The protein below binds the small molecule below.
Small molecule (SMILES): CC(=O)N[C@@H]1[C@@H](O)[C@H](O)[C@@H](CO)O[C@H]1O

Sequence of chain 1.A:
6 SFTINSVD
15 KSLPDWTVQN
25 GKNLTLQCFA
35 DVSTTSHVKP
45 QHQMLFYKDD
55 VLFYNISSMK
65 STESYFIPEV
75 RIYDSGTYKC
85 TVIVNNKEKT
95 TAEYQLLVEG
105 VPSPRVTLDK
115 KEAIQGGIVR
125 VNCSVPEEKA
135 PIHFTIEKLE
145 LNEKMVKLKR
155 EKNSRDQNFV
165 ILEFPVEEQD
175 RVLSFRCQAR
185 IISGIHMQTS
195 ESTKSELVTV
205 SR

Binding-site contacts:
Ligand atom C8 contacts residue ASN27 of chain 1.A at 4.2 Å.
Ligand atom O6 contacts residue PHE70 of chain 1.A at 3.8 Å.
Ligand atom O6 contacts residue ASN27 of chain 1.A at 4.5 Å.
Ligand atom C7 contacts residue ASN27 of chain 1.A at 2.9 Å.
Ligand atom C5 contacts residue ASN27 of chain 1.A at 3.5 Å.
Ligand atom O5 contacts residue ASN27 of chain 1.A at 2.2 Å (h-bond).
Ligand atom O5 contacts residue PHE70 of chain 1.A at 4.1 Å.
Ligand atom C8 contacts residue LYS26 of chain 1.A at 4.0 Å.
Ligand atom C2 contacts residue ASN27 of chain 1.A at 2.1 Å.
Ligand atom O7 contacts residue ASN27 of chain 1.A at 2.8 Å (h-bond).
Ligand atom N2 contacts residue ASN27 of chain 1.A at 2.6 Å (h-bond).
Ligand atom O3 contacts residue ASN27 of chain 1.A at 4.4 Å.
Ligand atom O7 contacts residue LYS26 of chain 1.A at 4.3 Å.
Ligand atom C1 contacts residue PRO72 of chain 1.A at 4.3 Å (hydrophobic).
Ligand atom C4 contacts residue ASN27 of chain 1.A at 3.9 Å.
Ligand atom C1 contacts residue ASN27 of chain 1.A at 1.4 Å.
Ligand atom C3 contacts residue ASN27 of chain 1.A at 3.5 Å.